Sequence of chain 1.A:
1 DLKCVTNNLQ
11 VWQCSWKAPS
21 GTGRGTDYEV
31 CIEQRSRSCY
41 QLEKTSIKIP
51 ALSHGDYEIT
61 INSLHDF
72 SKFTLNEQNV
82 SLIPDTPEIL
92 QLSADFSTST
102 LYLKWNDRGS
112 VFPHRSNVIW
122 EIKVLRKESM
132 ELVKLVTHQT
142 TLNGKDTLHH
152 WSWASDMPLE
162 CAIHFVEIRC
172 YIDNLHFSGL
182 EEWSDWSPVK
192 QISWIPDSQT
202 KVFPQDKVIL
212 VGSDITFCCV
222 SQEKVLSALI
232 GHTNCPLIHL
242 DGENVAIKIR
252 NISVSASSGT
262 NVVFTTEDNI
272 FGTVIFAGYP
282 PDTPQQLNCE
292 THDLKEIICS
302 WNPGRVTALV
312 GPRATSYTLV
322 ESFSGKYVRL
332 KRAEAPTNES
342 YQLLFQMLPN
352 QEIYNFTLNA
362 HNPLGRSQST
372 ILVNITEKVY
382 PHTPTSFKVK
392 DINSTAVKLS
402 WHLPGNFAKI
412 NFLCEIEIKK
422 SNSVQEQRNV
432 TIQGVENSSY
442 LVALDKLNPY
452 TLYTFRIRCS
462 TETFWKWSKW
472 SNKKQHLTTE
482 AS

Binding-site contacts:
Ligand atom O3 contacts residue THR358 of chain 1.A at 4.4 Å.
Ligand atom C1 contacts residue ASN356 of chain 1.A at 1.4 Å.
Ligand atom O5 contacts residue ASN356 of chain 1.A at 2.4 Å (h-bond).
Ligand atom C1 contacts residue THR358 of chain 1.A at 4.0 Å.
Ligand atom C7 contacts residue THR358 of chain 1.A at 3.4 Å.
Ligand atom C2 contacts residue SER323 of chain 1.A at 4.1 Å.
Ligand atom C7 contacts residue SER323 of chain 1.A at 4.0 Å.
Ligand atom C3 contacts residue SER323 of chain 1.A at 4.3 Å.
Ligand atom C3 contacts residue ASN356 of chain 1.A at 3.6 Å.
Ligand atom O7 contacts residue VAL321 of chain 1.A at 4.0 Å.
Ligand atom C6 contacts residue ASN356 of chain 1.A at 4.3 Å.
Ligand atom C2 contacts residue ASN356 of chain 1.A at 2.6 Å.
Ligand atom C7 contacts residue ASN356 of chain 1.A at 4.2 Å.
Ligand atom O7 contacts residue THR358 of chain 1.A at 2.9 Å (h-bond).
Ligand atom C4 contacts residue ASN356 of chain 1.A at 4.0 Å.
Ligand atom C1 contacts residue SER323 of chain 1.A at 3.9 Å.
Ligand atom C8 contacts residue SER323 of chain 1.A at 3.5 Å.
Ligand atom N2 contacts residue SER323 of chain 1.A at 3.4 Å.
Ligand atom C2 contacts residue THR358 of chain 1.A at 3.3 Å.
Ligand atom N2 contacts residue THR358 of chain 1.A at 3.1 Å (h-bond).
Ligand atom C5 contacts residue ASN356 of chain 1.A at 3.2 Å.
Ligand atom N2 contacts residue ASN356 of chain 1.A at 2.9 Å (h-bond).
Ligand atom C8 contacts residue GLN369 of chain 1.A at 3.8 Å.

The small molecule below binds the protein below.
Small molecule (SMILES): CC(=O)N[C@H]1[C@H](O[C@H]2[C@H](O)[C@@H](NC(C)=O)CO[C@@H]2CO[C@H]2O[C@@H](C)[C@@H](O)[C@@H](O)[C@@H]2O)O[C@H](CO)[C@@H](O[C@@H]2O[C@H](CO)[C@@H](O)[C@H](O)[C@@H]2O)[C@@H]1O